Binding-site contacts:
Ligand atom C1 contacts residue ASP459 of chain 1.C at 3.8 Å.
Ligand atom C5 contacts residue ASP459 of chain 1.C at 3.3 Å.
Ligand atom C17 contacts residue THR303 of chain 1.C at 4.0 Å.
Ligand atom N contacts residue PHE467 of chain 1.C at 3.4 Å.
Ligand atom C7 contacts residue PHE169 of chain 1.C at 4.4 Å (hydrophobic).
Ligand atom C8 contacts residue PHE467 of chain 1.C at 3.2 Å (hydrophobic).
Ligand atom N contacts residue ASP459 of chain 1.C at 3.4 Å (salt-bridge).
Ligand atom O3 contacts residue PHE467 of chain 1.C at 3.6 Å.
Ligand atom C3 contacts residue ASP459 of chain 1.C at 3.4 Å.
Ligand atom C4 contacts residue ASP459 of chain 1.C at 3.1 Å.
Ligand atom N contacts residue TRP176 of chain 1.C at 3.9 Å.
Ligand atom O3 contacts residue MET173 of chain 1.C at 4.5 Å.
Ligand atom O3 contacts residue ALA302 of chain 1.C at 4.1 Å.
Ligand atom C1 contacts residue MET172 of chain 1.C at 4.1 Å (hydrophobic).
Ligand atom C8 contacts residue THR303 of chain 1.C at 3.8 Å.
Ligand atom C2 contacts residue ASP459 of chain 1.C at 3.8 Å.
Ligand atom C3 contacts residue VAL119 of chain 1.C at 4.3 Å (hydrophobic).
Ligand atom O2 contacts residue VAL301 of chain 1.C at 3.4 Å.
Ligand atom C2 contacts residue PHE169 of chain 1.C at 3.7 Å (hydrophobic).
Ligand atom O2 contacts residue ALA302 of chain 1.C at 2.6 Å (h-bond).
Ligand atom C contacts residue ASP459 of chain 1.C at 3.2 Å.
Ligand atom C18 contacts residue PHE169 of chain 1.C at 4.0 Å (hydrophobic).
Ligand atom C7 contacts residue VAL301 of chain 1.C at 4.4 Å (hydrophobic).
Ligand atom C7 contacts residue ASP459 of chain 1.C at 4.3 Å.
Ligand atom O2 contacts residue PHE169 of chain 1.C at 4.2 Å.
Ligand atom C2 contacts residue PHE296 of chain 1.C at 4.5 Å (hydrophobic).
Ligand atom C8 contacts residue TRP176 of chain 1.C at 3.8 Å (hydrophobic).
Ligand atom C17 contacts residue PHE169 of chain 1.C at 3.3 Å (hydrophobic).
Ligand atom C8 contacts residue ASP459 of chain 1.C at 4.0 Å.
Ligand atom C3 contacts residue PHE296 of chain 1.C at 4.4 Å (hydrophobic).
Ligand atom C18 contacts residue VAL301 of chain 1.C at 3.9 Å (hydrophobic).
Ligand atom C2 contacts residue MET172 of chain 1.C at 3.9 Å (hydrophobic).
Ligand atom O2 contacts residue ASN168 of chain 1.C at 4.0 Å.
Ligand atom C17 contacts residue VAL301 of chain 1.C at 3.6 Å (hydrophobic).
Ligand atom C3 contacts residue MET172 of chain 1.C at 4.3 Å (hydrophobic).
Ligand atom C18 contacts residue THR303 of chain 1.C at 4.0 Å.
Ligand atom C18 contacts residue PHE467 of chain 1.C at 4.2 Å (hydrophobic).
Ligand atom C18 contacts residue ALA302 of chain 1.C at 3.9 Å (hydrophobic).
Ligand atom O2 contacts residue THR303 of chain 1.C at 3.5 Å (h-bond).
Ligand atom C7 contacts residue THR303 of chain 1.C at 4.0 Å.

Sequence of chain 1.C:
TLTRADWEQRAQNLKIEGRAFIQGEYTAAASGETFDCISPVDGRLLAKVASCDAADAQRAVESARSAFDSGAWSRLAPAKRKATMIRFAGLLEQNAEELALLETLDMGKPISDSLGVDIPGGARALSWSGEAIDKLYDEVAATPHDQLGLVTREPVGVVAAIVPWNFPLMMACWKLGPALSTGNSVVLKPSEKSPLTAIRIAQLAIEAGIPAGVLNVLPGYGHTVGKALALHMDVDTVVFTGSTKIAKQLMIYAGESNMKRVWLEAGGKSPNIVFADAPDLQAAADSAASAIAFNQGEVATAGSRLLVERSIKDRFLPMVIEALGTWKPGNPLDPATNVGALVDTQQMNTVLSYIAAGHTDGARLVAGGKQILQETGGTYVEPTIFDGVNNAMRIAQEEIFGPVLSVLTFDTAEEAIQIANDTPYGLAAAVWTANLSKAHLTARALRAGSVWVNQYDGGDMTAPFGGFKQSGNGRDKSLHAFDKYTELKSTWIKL

The protein below binds the small molecule below.
Small molecule (SMILES): O=C(O)Cc1c[nH]c2ccccc12